Binding-site contacts:
Ligand atom C1 contacts residue ALA284 of chain 1.A at 3.2 Å (hydrophobic).
Ligand atom O1 contacts residue TYR146 of chain 1.A at 4.1 Å.
Ligand atom N3 contacts residue ALA284 of chain 1.A at 3.2 Å (h-bond).
Ligand atom C5 contacts residue TYR146 of chain 1.A at 3.5 Å (hydrophobic).
Ligand atom N1 contacts residue HEM1 of chain 1.C at 3.0 Å (h-bond).
Ligand atom C3 contacts residue ALA284 of chain 1.A at 3.8 Å (hydrophobic).
Ligand atom C1 contacts residue PHE183 of chain 1.A at 4.1 Å (hydrophobic).
Ligand atom CL1 contacts residue CYS149 of chain 1.A at 3.2 Å.
Ligand atom C7 contacts residue GLY282 of chain 1.A at 4.1 Å.
Ligand atom O1 contacts residue SER187 of chain 1.A at 2.6 Å (h-bond).
Ligand atom C2 contacts residue PHE183 of chain 1.A at 3.8 Å (hydrophobic).
Ligand atom O1 contacts residue HEM1 of chain 1.C at 4.0 Å.
Ligand atom C6 contacts residue TYR146 of chain 1.A at 3.7 Å (hydrophobic).
Ligand atom C8 contacts residue TYR146 of chain 1.A at 3.9 Å (hydrophobic).
Ligand atom C4 contacts residue PHE183 of chain 1.A at 3.8 Å (hydrophobic).
Ligand atom N2 contacts residue ALA284 of chain 1.A at 3.5 Å.
Ligand atom N2 contacts residue HEM1 of chain 1.C at 2.1 Å.
Ligand atom C6 contacts residue PHE183 of chain 1.A at 3.3 Å (hydrophobic).
Ligand atom C1 contacts residue HEM1 of chain 1.C at 3.0 Å.
Ligand atom C2 contacts residue ALA284 of chain 1.A at 3.3 Å (hydrophobic).
Ligand atom C7 contacts residue ALA284 of chain 1.A at 3.9 Å (hydrophobic).
Ligand atom C6 contacts residue SER187 of chain 1.A at 3.6 Å.
Ligand atom O1 contacts residue PHE183 of chain 1.A at 3.5 Å.
Ligand atom C3 contacts residue PHE183 of chain 1.A at 3.5 Å (hydrophobic).
Ligand atom CL1 contacts residue LEU254 of chain 1.A at 3.6 Å.
Ligand atom N2 contacts residue HIS366 of chain 1.A at 4.0 Å.
Ligand atom C7 contacts residue PHE183 of chain 1.A at 3.9 Å (hydrophobic).
Ligand atom C4 contacts residue CYS149 of chain 1.A at 3.9 Å (hydrophobic).
Ligand atom CL1 contacts residue GLY282 of chain 1.A at 3.5 Å.
Ligand atom C8 contacts residue PHE183 of chain 1.A at 4.0 Å (hydrophobic).
Ligand atom C5 contacts residue PHE183 of chain 1.A at 3.4 Å (hydrophobic).
Ligand atom C7 contacts residue SER283 of chain 1.A at 4.0 Å.
Ligand atom C5 contacts residue VAL150 of chain 1.A at 3.4 Å (hydrophobic).
Ligand atom N3 contacts residue SER283 of chain 1.A at 3.6 Å.
Ligand atom N1 contacts residue ALA284 of chain 1.A at 3.6 Å.
Ligand atom C5 contacts residue SER187 of chain 1.A at 3.8 Å.
Ligand atom C4 contacts residue TYR146 of chain 1.A at 3.7 Å (hydrophobic).
Ligand atom C8 contacts residue CYS149 of chain 1.A at 4.1 Å (hydrophobic).
Ligand atom N1 contacts residue SER283 of chain 1.A at 4.1 Å.
Ligand atom C4 contacts residue VAL150 of chain 1.A at 3.3 Å (hydrophobic).

Sequence of chain 1.A:
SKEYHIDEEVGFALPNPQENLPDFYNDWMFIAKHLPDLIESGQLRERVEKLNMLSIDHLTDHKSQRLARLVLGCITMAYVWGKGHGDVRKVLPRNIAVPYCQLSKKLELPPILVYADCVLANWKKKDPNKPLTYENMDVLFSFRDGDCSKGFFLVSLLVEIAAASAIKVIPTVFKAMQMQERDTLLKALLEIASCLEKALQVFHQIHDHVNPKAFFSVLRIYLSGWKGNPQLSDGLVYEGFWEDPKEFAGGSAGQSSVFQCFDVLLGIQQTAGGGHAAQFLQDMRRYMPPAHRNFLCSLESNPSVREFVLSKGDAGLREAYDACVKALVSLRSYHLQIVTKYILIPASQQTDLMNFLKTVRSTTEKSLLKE

The small molecule below binds the protein below.
Small molecule (SMILES): Oc1ccc(Cl)cc1-c1cn[nH]n1